Binding-site contacts:
Ligand atom C9 contacts residue PRO88 of chain 1.B at 4.0 Å (hydrophobic).
Ligand atom C4 contacts residue ILE87 of chain 1.B at 3.6 Å (hydrophobic).
Ligand atom N1 contacts residue ASN55 of chain 1.B at 4.1 Å.
Ligand atom O1 contacts residue GLU59 of chain 1.B at 3.1 Å.
Ligand atom S1 contacts residue ILE87 of chain 1.B at 4.0 Å.
Ligand atom C2 contacts residue ILE87 of chain 1.B at 3.6 Å (hydrophobic).
Ligand atom N2 contacts residue GLY86 of chain 1.B at 4.3 Å.
Ligand atom C1 contacts residue ASN55 of chain 1.B at 3.9 Å.
Ligand atom O1 contacts residue ASP82 of chain 1.B at 4.1 Å.
Ligand atom C5 contacts residue GLU59 of chain 1.B at 4.0 Å.
Ligand atom C1 contacts residue ILE87 of chain 1.B at 3.5 Å (hydrophobic).
Ligand atom N2 contacts residue GLU59 of chain 1.B at 3.6 Å.
Ligand atom C3 contacts residue ASN55 of chain 1.B at 3.9 Å.
Ligand atom C2 contacts residue ASN55 of chain 1.B at 3.4 Å.
Ligand atom O2 contacts residue PRO88 of chain 1.B at 3.6 Å.
Ligand atom S1 contacts residue ILE103 of chain 1.B at 4.2 Å.
Ligand atom C6 contacts residue PRO88 of chain 1.B at 3.7 Å (hydrophobic).
Ligand atom C9 contacts residue ARG85 of chain 1.B at 3.5 Å.
Ligand atom C6 contacts residue GLU59 of chain 1.B at 3.8 Å.
Ligand atom N1 contacts residue THR151 of chain 1.B at 3.8 Å.
Ligand atom C3 contacts residue ILE103 of chain 1.B at 4.1 Å (hydrophobic).
Ligand atom C6 contacts residue GLY86 of chain 1.B at 4.3 Å.
Ligand atom C7 contacts residue PRO88 of chain 1.B at 3.7 Å (hydrophobic).
Ligand atom C7 contacts residue GLY86 of chain 1.B at 3.6 Å.
Ligand atom C8 contacts residue GLU59 of chain 1.B at 4.3 Å.
Ligand atom C5 contacts residue ASN55 of chain 1.B at 4.2 Å.
Ligand atom C5 contacts residue ILE87 of chain 1.B at 4.1 Å (hydrophobic).
Ligand atom N1 contacts residue ASP82 of chain 1.B at 2.9 Å (salt-bridge).
Ligand atom C5 contacts residue ASP82 of chain 1.B at 4.0 Å.
Ligand atom C7 contacts residue GLU59 of chain 1.B at 3.4 Å.
Ligand atom C8 contacts residue ARG85 of chain 1.B at 4.0 Å.
Ligand atom C8 contacts residue PRO88 of chain 1.B at 3.8 Å (hydrophobic).
Ligand atom C7 contacts residue ARG85 of chain 1.B at 4.1 Å.
Ligand atom N2 contacts residue ILE87 of chain 1.B at 4.0 Å.
Ligand atom C3 contacts residue ILE87 of chain 1.B at 3.9 Å (hydrophobic).
Ligand atom N1 contacts residue SER56 of chain 1.B at 4.1 Å.
Ligand atom C9 contacts residue ARG122 of chain 1.B at 4.0 Å.
Ligand atom C5 contacts residue THR151 of chain 1.B at 3.8 Å.
Ligand atom C6 contacts residue ILE87 of chain 1.B at 4.2 Å (hydrophobic).
Ligand atom O1 contacts residue THR151 of chain 1.B at 3.8 Å.

Sequence of chain 1.B:
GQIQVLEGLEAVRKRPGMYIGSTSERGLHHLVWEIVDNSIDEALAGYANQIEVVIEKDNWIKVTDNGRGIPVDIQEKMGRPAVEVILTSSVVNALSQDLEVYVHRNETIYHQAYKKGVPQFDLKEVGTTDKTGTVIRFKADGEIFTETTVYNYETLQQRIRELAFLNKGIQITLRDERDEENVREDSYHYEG

A protein and the small-molecule ligand that binds it are described below.
Small molecule (SMILES): CCCC(=O)Nc1sccc1C(N)=O